Binding-site contacts:
Ligand atom C4 contacts residue VAL81 of chain 1.B at 4.4 Å (hydrophobic).
Ligand atom C9 contacts residue ARG99 of chain 1.B at 4.2 Å.
Ligand atom C2 contacts residue LEU122 of chain 1.A at 4.1 Å (hydrophobic).
Ligand atom N1 contacts residue VAL81 of chain 1.B at 4.3 Å.
Ligand atom C6 contacts residue GLY124 of chain 1.A at 4.1 Å.
Ligand atom C3 contacts residue LEU121 of chain 1.B at 3.8 Å (hydrophobic).
Ligand atom C11 contacts residue ARG99 of chain 1.B at 3.4 Å.
Ligand atom C1 contacts residue LEU122 of chain 1.A at 4.2 Å (hydrophobic).
Ligand atom O1 contacts residue LEU121 of chain 1.B at 3.9 Å.
Ligand atom C7 contacts residue VAL81 of chain 1.B at 4.3 Å (hydrophobic).
Ligand atom C8 contacts residue ARG99 of chain 1.B at 3.9 Å.
Ligand atom C10 contacts residue ARG99 of chain 1.B at 3.6 Å.
Ligand atom C1 contacts residue LEU121 of chain 1.A at 4.3 Å (hydrophobic).
Ligand atom C6 contacts residue VAL81 of chain 1.B at 4.2 Å (hydrophobic).
Ligand atom C13 contacts residue ARG99 of chain 1.B at 3.8 Å.
Ligand atom N1 contacts residue ARG99 of chain 1.B at 4.2 Å.
Ligand atom C5 contacts residue LEU121 of chain 1.B at 4.1 Å (hydrophobic).
Ligand atom C12 contacts residue ARG99 of chain 1.B at 3.5 Å.
Ligand atom C4 contacts residue LEU121 of chain 1.B at 3.9 Å (hydrophobic).
Ligand atom C7 contacts residue LEU121 of chain 1.B at 4.4 Å (hydrophobic).
Ligand atom O1 contacts residue VAL81 of chain 1.B at 4.3 Å.
Ligand atom C9 contacts residue LEU121 of chain 1.B at 4.4 Å (hydrophobic).
Ligand atom C2 contacts residue LEU121 of chain 1.B at 3.9 Å (hydrophobic).
Ligand atom C5 contacts residue VAL81 of chain 1.B at 4.0 Å (hydrophobic).
Ligand atom C6 contacts residue LEU121 of chain 1.B at 4.2 Å (hydrophobic).
Ligand atom O1 contacts residue ARG99 of chain 1.B at 4.3 Å.
Ligand atom C1 contacts residue ALA97 of chain 1.B at 4.5 Å (hydrophobic).
Ligand atom C1 contacts residue LEU121 of chain 1.B at 4.2 Å (hydrophobic).

Sequence of chain 1.A:
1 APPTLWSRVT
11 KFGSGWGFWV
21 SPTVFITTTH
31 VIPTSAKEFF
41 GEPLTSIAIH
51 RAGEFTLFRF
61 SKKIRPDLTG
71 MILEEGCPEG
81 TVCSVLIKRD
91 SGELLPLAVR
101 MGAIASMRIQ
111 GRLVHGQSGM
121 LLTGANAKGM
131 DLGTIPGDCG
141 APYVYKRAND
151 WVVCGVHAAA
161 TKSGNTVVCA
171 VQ

The small molecule below binds the protein below.
Small molecule (SMILES): Nc1ccccc1OCc1ccccc1

Sequence of chain 1.B:
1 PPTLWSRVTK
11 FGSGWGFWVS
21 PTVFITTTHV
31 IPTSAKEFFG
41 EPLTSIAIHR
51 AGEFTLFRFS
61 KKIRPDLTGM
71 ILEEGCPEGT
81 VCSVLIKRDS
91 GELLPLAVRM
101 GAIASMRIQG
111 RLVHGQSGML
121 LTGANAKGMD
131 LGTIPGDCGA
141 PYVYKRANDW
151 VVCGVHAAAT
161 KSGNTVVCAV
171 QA